Sequence of chain 1.A:
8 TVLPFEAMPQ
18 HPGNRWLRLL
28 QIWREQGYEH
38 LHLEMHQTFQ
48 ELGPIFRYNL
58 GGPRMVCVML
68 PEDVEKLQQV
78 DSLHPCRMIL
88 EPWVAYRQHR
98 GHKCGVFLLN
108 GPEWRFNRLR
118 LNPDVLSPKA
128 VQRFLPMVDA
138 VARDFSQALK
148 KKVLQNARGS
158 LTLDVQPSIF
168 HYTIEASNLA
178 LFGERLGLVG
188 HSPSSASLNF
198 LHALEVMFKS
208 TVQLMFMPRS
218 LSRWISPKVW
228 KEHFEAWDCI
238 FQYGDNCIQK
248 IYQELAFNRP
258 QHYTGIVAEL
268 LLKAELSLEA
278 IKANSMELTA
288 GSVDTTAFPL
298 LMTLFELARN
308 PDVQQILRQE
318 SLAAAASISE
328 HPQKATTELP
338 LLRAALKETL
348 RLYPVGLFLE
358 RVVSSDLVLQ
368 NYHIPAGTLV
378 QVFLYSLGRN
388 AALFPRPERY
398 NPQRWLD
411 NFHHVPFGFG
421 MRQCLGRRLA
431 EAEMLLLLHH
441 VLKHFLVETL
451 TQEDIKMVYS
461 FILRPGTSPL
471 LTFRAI

The small molecule below binds the protein below.
Small molecule (SMILES): N#Cc1ccc([C@H]2CCCc3cncn32)cc1

Binding-site contacts:
Ligand atom N04 contacts residue HEM1 of chain 1.M at 4.1 Å.
Ligand atom C13 contacts residue ALA287 of chain 1.A at 4.0 Å (hydrophobic).
Ligand atom C08 contacts residue HEM1 of chain 1.M at 4.0 Å.
Ligand atom C13 contacts residue TRP90 of chain 1.A at 3.6 Å (hydrophobic).
Ligand atom C01 contacts residue PHE461 of chain 1.A at 3.6 Å (hydrophobic).
Ligand atom C14 contacts residue PHE104 of chain 1.A at 4.0 Å (hydrophobic).
Ligand atom C02 contacts residue PHE205 of chain 1.A at 3.9 Å (hydrophobic).
Ligand atom C14 contacts residue TRP90 of chain 1.A at 3.8 Å (hydrophobic).
Ligand atom C03 contacts residue THR292 of chain 1.A at 3.6 Å.
Ligand atom C16 contacts residue GLU284 of chain 1.A at 3.8 Å.
Ligand atom C16 contacts residue ALA287 of chain 1.A at 3.7 Å (hydrophobic).
Ligand atom N17 contacts residue TRP234 of chain 1.A at 3.5 Å.
Ligand atom N06 contacts residue HEM1 of chain 1.M at 1.9 Å.
Ligand atom N04 contacts residue THR292 of chain 1.A at 3.8 Å.
Ligand atom C15 contacts residue PHE104 of chain 1.A at 3.9 Å (hydrophobic).
Ligand atom C09 contacts residue PHE104 of chain 1.A at 3.9 Å (hydrophobic).
Ligand atom C14 contacts residue GLU284 of chain 1.A at 4.1 Å.
Ligand atom C10 contacts residue GLY288 of chain 1.A at 3.5 Å.
Ligand atom C05 contacts residue HEM1 of chain 1.M at 2.9 Å.
Ligand atom C13 contacts residue GLU284 of chain 1.A at 3.9 Å.
Ligand atom C11 contacts residue GLY288 of chain 1.A at 3.4 Å.
Ligand atom C15 contacts residue GLY288 of chain 1.A at 4.0 Å.
Ligand atom C12 contacts residue GLY288 of chain 1.A at 3.6 Å.
Ligand atom N17 contacts residue ARG94 of chain 1.A at 3.1 Å (salt-bridge).
Ligand atom N17 contacts residue GLU284 of chain 1.A at 3.4 Å.
Ligand atom C16 contacts residue TRP234 of chain 1.A at 3.9 Å (hydrophobic).
Ligand atom N17 contacts residue ALA287 of chain 1.A at 3.8 Å.
Ligand atom C13 contacts residue GLY288 of chain 1.A at 3.9 Å.
Ligand atom C12 contacts residue TRP90 of chain 1.A at 4.0 Å (hydrophobic).
Ligand atom C02 contacts residue THR292 of chain 1.A at 3.8 Å.
Ligand atom C11 contacts residue PHE205 of chain 1.A at 4.0 Å (hydrophobic).
Ligand atom C02 contacts residue ILE462 of chain 1.A at 3.7 Å (hydrophobic).
Ligand atom C08 contacts residue PHE104 of chain 1.A at 3.8 Å (hydrophobic).
Ligand atom C05 contacts residue GLY288 of chain 1.A at 4.0 Å.
Ligand atom N06 contacts residue CYS424 of chain 1.A at 4.0 Å.
Ligand atom C12 contacts residue ALA287 of chain 1.A at 3.6 Å (hydrophobic).
Ligand atom C07 contacts residue HEM1 of chain 1.M at 2.8 Å.
Ligand atom C07 contacts residue PHE104 of chain 1.A at 3.9 Å (hydrophobic).
Ligand atom C01 contacts residue ILE462 of chain 1.A at 4.0 Å (hydrophobic).
Ligand atom C16 contacts residue TRP90 of chain 1.A at 3.7 Å (hydrophobic).